The protein below binds the small molecule below.
Small molecule (SMILES): COc1ccc(C[C@H](NC(=O)[C@H](C)NC(=O)CN2CCOCC2)C(=O)N[C@@H](Cc2ccccc2)[C@@H](O)[C@H](C)CO)cc1

Sequence of chain 1.N:
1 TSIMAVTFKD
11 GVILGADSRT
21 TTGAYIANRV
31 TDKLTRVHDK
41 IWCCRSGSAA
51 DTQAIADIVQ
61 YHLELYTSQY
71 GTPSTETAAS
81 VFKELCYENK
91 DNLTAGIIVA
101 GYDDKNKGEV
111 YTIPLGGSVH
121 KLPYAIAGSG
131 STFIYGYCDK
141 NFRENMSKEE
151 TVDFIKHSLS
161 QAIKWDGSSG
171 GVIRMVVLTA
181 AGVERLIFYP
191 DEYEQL

Binding-site contacts:
Ligand atom C7 contacts residue GLY47 of chain 1.N at 3.6 Å.
Ligand atom O21 contacts residue GLY47 of chain 1.N at 3.0 Å (h-bond).
Ligand atom N22 contacts residue THR1 of chain 1.N at 3.7 Å.
Ligand atom C23 contacts residue GLY47 of chain 1.N at 3.6 Å.
Ligand atom C1 contacts residue ARG45 of chain 1.N at 3.4 Å.
Ligand atom C47 contacts residue SER48 of chain 1.N at 3.8 Å.
Ligand atom C27 contacts residue THR21 of chain 1.N at 3.6 Å.
Ligand atom C24 contacts residue GLY47 of chain 1.N at 3.5 Å.
Ligand atom O21 contacts residue THR1 of chain 1.N at 2.4 Å (h-bond).
Ligand atom O49 contacts residue THR20 of chain 1.N at 3.5 Å.
Ligand atom O21 contacts residue SER46 of chain 1.N at 3.7 Å.
Ligand atom N22 contacts residue GLY47 of chain 1.N at 2.9 Å (h-bond).
Ligand atom O37 contacts residue THR21 of chain 1.N at 3.7 Å.
Ligand atom C47 contacts residue GLY47 of chain 1.N at 3.8 Å.
Ligand atom C41 contacts residue GLY47 of chain 1.N at 3.8 Å.
Ligand atom C48 contacts residue GLY47 of chain 1.N at 3.4 Å.
Ligand atom O13 contacts residue THR1 of chain 1.N at 2.9 Å (h-bond).
Ligand atom C3 contacts residue ARG45 of chain 1.N at 3.6 Å.
Ligand atom C12 contacts residue THR1 of chain 1.N at 2.5 Å.
Ligand atom C11 contacts residue THR1 of chain 1.N at 2.6 Å.
Ligand atom O13 contacts residue SER129 of chain 1.N at 3.6 Å (h-bond).
Ligand atom C9 contacts residue THR1 of chain 1.N at 1.4 Å.
Ligand atom C8 contacts residue THR1 of chain 1.N at 2.4 Å.
Ligand atom C9 contacts residue LYS33 of chain 1.N at 3.8 Å.
Ligand atom C10 contacts residue THR1 of chain 1.N at 1.5 Å.
Ligand atom O49 contacts residue THR21 of chain 1.N at 3.2 Å (h-bond).
Ligand atom C36 contacts residue HIS116 of chain 1.H at 3.6 Å.
Ligand atom O39 contacts residue ALA49 of chain 1.N at 3.1 Å (h-bond).
Ligand atom C5 contacts residue THR20 of chain 1.N at 3.7 Å.
Ligand atom C11 contacts residue SER168 of chain 1.N at 3.2 Å.
Ligand atom C4 contacts residue THR20 of chain 1.N at 3.3 Å.
Ligand atom C4 contacts residue THR31 of chain 1.N at 3.7 Å.
Ligand atom C4 contacts residue ALA49 of chain 1.N at 3.7 Å (hydrophobic).
Ligand atom C2 contacts residue ARG45 of chain 1.N at 3.1 Å.
Ligand atom C3 contacts residue THR31 of chain 1.N at 3.6 Å.
Ligand atom C11 contacts residue ARG19 of chain 1.N at 3.6 Å.
Ligand atom C8 contacts residue GLY47 of chain 1.N at 3.8 Å.
Ligand atom C6 contacts residue THR1 of chain 1.N at 3.7 Å.
Ligand atom N25 contacts residue THR21 of chain 1.N at 3.1 Å (h-bond).
Ligand atom C7 contacts residue THR1 of chain 1.N at 2.7 Å.

Sequence of chain 1.H:
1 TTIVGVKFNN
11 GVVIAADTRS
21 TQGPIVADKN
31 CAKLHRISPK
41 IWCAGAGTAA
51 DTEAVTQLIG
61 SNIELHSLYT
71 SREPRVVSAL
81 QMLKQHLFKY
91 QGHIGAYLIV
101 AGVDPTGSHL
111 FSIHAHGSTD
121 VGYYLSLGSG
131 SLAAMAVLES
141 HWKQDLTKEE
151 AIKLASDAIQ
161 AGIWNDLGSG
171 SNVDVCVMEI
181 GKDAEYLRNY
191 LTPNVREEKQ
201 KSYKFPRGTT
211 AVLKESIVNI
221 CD